Binding-site contacts:
Ligand atom CAS contacts residue ILE967 of chain 1.A at 4.2 Å (hydrophobic).
Ligand atom CAR contacts residue TRP971 of chain 1.A at 3.7 Å (hydrophobic).
Ligand atom CAM contacts residue GLY981 of chain 1.A at 4.0 Å.
Ligand atom CAU contacts residue ILE967 of chain 1.A at 3.7 Å (hydrophobic).
Ligand atom CAM contacts residue PGV1 of chain 1.J at 3.5 Å.
Ligand atom CAR contacts residue GLY981 of chain 1.A at 4.2 Å.
Ligand atom CAD contacts residue GLY981 of chain 1.A at 3.9 Å.
Ligand atom CAB contacts residue VAL956 of chain 1.A at 4.1 Å (hydrophobic).
Ligand atom CAD contacts residue LEU985 of chain 1.A at 3.7 Å (hydrophobic).
Ligand atom CAE contacts residue LEU988 of chain 1.A at 4.0 Å (hydrophobic).
Ligand atom CAJ contacts residue LEU963 of chain 1.A at 4.3 Å (hydrophobic).
Ligand atom CBA contacts residue PHE960 of chain 1.A at 4.0 Å (hydrophobic).
Ligand atom CAV contacts residue GLY981 of chain 1.A at 3.7 Å.
Ligand atom CAN contacts residue PHE960 of chain 1.A at 4.5 Å (hydrophobic).
Ligand atom CAY contacts residue PGV1 of chain 1.J at 4.2 Å.
Ligand atom CAY contacts residue GLY981 of chain 1.A at 4.0 Å.
Ligand atom CBA contacts residue VAL956 of chain 1.A at 4.4 Å (hydrophobic).
Ligand atom CAC contacts residue ILE967 of chain 1.A at 4.2 Å (hydrophobic).
Ligand atom CAA contacts residue PHE960 of chain 1.A at 4.2 Å (hydrophobic).
Ligand atom CAN contacts residue LEU963 of chain 1.A at 4.1 Å (hydrophobic).
Ligand atom CAO contacts residue PHE960 of chain 1.A at 4.4 Å (hydrophobic).
Ligand atom CAE contacts residue PHE960 of chain 1.A at 4.2 Å (hydrophobic).
Ligand atom OAW contacts residue GLY981 of chain 1.A at 3.6 Å.
Ligand atom CAC contacts residue VAL964 of chain 1.A at 4.2 Å (hydrophobic).
Ligand atom CAS contacts residue LEU985 of chain 1.A at 4.2 Å (hydrophobic).
Ligand atom CAE contacts residue VAL964 of chain 1.A at 4.1 Å (hydrophobic).
Ligand atom CBC contacts residue GLY981 of chain 1.A at 4.2 Å.
Ligand atom OAW contacts residue ALA982 of chain 1.A at 4.3 Å.
Ligand atom OAW contacts residue TRP971 of chain 1.A at 4.2 Å.
Ligand atom CAC contacts residue LEU963 of chain 1.A at 3.7 Å (hydrophobic).
Ligand atom CAO contacts residue LEU963 of chain 1.A at 4.2 Å (hydrophobic).
Ligand atom CBB contacts residue PHE960 of chain 1.A at 4.1 Å (hydrophobic).
Ligand atom CAA contacts residue VAL956 of chain 1.A at 4.1 Å (hydrophobic).
Ligand atom CAJ contacts residue PHE960 of chain 1.A at 3.4 Å (hydrophobic).
Ligand atom OAG contacts residue PGV1 of chain 1.J at 4.5 Å.

Sequence of chain 1.A:
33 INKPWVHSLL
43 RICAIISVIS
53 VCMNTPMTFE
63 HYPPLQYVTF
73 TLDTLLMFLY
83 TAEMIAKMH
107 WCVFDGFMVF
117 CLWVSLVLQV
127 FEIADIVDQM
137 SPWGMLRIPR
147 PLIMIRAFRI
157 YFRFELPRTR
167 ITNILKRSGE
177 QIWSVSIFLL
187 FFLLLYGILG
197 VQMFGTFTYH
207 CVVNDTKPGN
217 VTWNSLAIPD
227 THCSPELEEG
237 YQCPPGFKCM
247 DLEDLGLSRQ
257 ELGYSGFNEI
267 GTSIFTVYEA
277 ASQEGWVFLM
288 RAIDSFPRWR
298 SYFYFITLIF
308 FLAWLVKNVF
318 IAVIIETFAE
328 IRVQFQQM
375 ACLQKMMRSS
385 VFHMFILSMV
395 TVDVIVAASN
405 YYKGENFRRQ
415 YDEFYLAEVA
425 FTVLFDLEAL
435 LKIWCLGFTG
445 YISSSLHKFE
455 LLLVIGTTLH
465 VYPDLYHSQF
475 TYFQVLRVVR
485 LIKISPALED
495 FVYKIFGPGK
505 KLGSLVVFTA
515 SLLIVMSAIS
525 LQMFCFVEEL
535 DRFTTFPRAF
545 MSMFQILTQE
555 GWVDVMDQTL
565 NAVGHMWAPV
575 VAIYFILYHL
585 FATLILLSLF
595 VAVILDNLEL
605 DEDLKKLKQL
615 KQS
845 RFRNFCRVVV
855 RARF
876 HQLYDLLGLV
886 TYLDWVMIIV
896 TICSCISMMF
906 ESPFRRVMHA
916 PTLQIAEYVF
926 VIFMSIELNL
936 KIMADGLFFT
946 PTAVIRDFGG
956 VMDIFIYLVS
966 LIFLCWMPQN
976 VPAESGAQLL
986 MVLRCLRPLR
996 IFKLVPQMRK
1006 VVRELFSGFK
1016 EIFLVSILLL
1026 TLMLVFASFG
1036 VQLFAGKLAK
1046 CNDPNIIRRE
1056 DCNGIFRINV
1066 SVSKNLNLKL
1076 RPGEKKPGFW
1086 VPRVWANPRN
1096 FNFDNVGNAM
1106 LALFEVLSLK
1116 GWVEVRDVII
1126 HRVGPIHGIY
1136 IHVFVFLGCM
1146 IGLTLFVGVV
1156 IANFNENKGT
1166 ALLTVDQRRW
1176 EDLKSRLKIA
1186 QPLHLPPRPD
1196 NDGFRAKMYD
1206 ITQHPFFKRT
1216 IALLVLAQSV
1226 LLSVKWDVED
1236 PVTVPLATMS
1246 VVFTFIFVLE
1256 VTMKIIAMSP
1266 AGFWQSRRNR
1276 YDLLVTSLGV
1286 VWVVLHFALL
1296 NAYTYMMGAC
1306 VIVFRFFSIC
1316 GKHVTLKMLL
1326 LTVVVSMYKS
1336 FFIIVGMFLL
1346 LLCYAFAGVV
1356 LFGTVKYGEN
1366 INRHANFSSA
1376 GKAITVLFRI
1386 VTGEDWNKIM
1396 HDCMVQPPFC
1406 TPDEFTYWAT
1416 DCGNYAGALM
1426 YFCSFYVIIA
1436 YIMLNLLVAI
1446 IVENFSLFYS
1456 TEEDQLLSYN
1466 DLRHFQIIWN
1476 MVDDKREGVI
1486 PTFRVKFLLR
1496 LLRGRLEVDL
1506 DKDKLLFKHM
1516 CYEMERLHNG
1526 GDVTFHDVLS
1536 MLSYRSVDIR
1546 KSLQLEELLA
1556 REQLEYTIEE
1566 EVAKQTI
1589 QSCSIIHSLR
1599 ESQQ

This protein binds this small molecule.
Small molecule (SMILES): CC(C)CCC[C@@H](C)[C@H]1CC[C@H]2[C@@H]3CC=C4C[C@@H](OC(=O)CCC(=O)O)CC[C@]4(C)[C@H]3CC[C@]12C